Sequence of chain 1.A:
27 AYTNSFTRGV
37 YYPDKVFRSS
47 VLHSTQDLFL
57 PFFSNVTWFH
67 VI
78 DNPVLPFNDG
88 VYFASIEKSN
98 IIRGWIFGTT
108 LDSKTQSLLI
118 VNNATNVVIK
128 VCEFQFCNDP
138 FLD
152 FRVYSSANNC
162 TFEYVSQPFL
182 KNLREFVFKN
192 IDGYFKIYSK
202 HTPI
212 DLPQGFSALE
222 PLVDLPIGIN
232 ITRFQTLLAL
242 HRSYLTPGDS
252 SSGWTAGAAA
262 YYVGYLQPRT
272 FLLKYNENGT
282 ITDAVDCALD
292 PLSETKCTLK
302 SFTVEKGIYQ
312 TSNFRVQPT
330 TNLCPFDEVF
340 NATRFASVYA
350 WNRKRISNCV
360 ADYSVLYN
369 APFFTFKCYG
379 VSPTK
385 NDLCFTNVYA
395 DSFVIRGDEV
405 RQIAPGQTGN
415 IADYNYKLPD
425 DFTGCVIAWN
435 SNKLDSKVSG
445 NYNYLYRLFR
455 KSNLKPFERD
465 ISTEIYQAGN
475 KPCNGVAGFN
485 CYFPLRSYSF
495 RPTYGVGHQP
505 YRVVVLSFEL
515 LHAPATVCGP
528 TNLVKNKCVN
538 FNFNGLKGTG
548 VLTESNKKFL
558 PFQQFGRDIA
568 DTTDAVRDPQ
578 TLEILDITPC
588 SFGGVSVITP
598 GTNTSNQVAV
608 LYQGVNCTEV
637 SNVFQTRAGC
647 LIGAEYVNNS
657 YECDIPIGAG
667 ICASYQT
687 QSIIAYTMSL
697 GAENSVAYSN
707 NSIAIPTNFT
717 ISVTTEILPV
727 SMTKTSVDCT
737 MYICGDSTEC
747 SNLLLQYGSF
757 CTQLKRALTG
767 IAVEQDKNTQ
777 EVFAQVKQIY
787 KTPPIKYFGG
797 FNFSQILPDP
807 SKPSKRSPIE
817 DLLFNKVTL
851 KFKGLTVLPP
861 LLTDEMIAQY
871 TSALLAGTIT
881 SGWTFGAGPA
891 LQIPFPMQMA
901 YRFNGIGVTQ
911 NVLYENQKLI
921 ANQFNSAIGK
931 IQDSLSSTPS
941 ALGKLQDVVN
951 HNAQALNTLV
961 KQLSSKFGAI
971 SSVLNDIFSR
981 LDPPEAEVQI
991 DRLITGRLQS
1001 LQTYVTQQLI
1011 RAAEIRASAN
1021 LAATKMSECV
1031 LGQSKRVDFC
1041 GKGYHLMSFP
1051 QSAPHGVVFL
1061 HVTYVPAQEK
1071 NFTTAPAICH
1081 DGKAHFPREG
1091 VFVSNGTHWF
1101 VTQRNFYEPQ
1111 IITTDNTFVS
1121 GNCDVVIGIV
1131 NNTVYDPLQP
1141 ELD

The protein below binds the small molecule below.
Small molecule (SMILES): CC(=O)N[C@@H]1[C@@H](O)[C@H](O)[C@@H](CO)O[C@H]1O

Binding-site contacts:
Ligand atom C5 contacts residue ASN160 of chain 1.A at 3.6 Å.
Ligand atom C8 contacts residue ASN160 of chain 1.A at 4.2 Å.
Ligand atom C1 contacts residue ASN160 of chain 1.A at 1.4 Å.
Ligand atom O7 contacts residue ASN160 of chain 1.A at 3.0 Å (h-bond).
Ligand atom N2 contacts residue ASN160 of chain 1.A at 2.8 Å (h-bond).
Ligand atom C3 contacts residue ASN160 of chain 1.A at 3.7 Å.
Ligand atom C4 contacts residue ASN160 of chain 1.A at 4.2 Å.
Ligand atom C8 contacts residue THR162 of chain 1.A at 3.5 Å.
Ligand atom C2 contacts residue ASN160 of chain 1.A at 2.4 Å.
Ligand atom C7 contacts residue ASN160 of chain 1.A at 3.1 Å.
Ligand atom O5 contacts residue ASN160 of chain 1.A at 2.4 Å (h-bond).